Sequence of chain 2.L:
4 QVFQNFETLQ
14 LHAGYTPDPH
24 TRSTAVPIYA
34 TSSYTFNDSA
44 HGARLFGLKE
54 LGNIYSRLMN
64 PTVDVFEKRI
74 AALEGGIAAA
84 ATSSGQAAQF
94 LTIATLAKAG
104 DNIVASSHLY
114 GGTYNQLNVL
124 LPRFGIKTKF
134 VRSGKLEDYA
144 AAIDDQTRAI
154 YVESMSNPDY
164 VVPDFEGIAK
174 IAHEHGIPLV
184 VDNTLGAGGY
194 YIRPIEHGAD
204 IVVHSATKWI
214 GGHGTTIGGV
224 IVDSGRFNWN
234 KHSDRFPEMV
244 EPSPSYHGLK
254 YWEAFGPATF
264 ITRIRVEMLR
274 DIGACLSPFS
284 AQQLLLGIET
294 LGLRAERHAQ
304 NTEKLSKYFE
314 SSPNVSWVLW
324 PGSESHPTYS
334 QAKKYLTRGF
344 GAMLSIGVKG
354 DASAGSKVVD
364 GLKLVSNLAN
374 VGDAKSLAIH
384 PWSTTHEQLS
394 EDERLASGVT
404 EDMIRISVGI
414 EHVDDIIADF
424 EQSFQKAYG

The protein below binds the small molecule below.
Small molecule (SMILES): C=C/C(=N\Cc1c(COP(=O)(O)O)cnc(C)c1O)C(=O)O

Binding-site contacts:
Ligand atom N04 contacts residue LYS211 of chain 1.M at 3.5 Å (salt-bridge).
Ligand atom N11 contacts residue GLN92 of chain 1.M at 3.4 Å (h-bond).
Ligand atom C05 contacts residue LYS211 of chain 1.M at 3.5 Å.
Ligand atom C02 contacts residue TYR113 of chain 1.M at 3.5 Å (hydrophobic).
Ligand atom O16 contacts residue GLY88 of chain 1.M at 3.2 Å.
Ligand atom C03 contacts residue LYS211 of chain 1.M at 3.4 Å.
Ligand atom N11 contacts residue THR187 of chain 1.M at 3.7 Å.
Ligand atom O16 contacts residue SER208 of chain 1.M at 3.1 Å (h-bond).
Ligand atom O19 contacts residue SER87 of chain 1.M at 3.4 Å.
Ligand atom C12 contacts residue GLN92 of chain 1.M at 3.1 Å.
Ligand atom C12 contacts residue ASP185 of chain 1.M at 3.6 Å.
Ligand atom O18 contacts residue GLY88 of chain 1.M at 2.8 Å (h-bond).
Ligand atom O22 contacts residue ASN160 of chain 1.M at 3.1 Å (h-bond).
Ligand atom C06 contacts residue TYR113 of chain 1.M at 3.5 Å (hydrophobic).
Ligand atom N11 contacts residue ASP185 of chain 1.M at 2.7 Å (salt-bridge).
Ligand atom C21 contacts residue ARG408 of chain 1.M at 3.4 Å.
Ligand atom C09 contacts residue ASP185 of chain 1.M at 3.6 Å.
Ligand atom C14 contacts residue TYR113 of chain 1.M at 3.7 Å (hydrophobic).
Ligand atom C05 contacts residue TYR113 of chain 1.M at 3.6 Å (hydrophobic).
Ligand atom O18 contacts residue THR210 of chain 1.M at 2.8 Å (h-bond).
Ligand atom C02 contacts residue LYS211 of chain 1.M at 3.5 Å.
Ligand atom O18 contacts residue SER208 of chain 1.M at 2.6 Å (h-bond).
Ligand atom P17 contacts residue SER208 of chain 1.M at 3.4 Å.
Ligand atom O22 contacts residue ARG408 of chain 1.M at 2.5 Å (salt-bridge).
Ligand atom O20 contacts residue ARG60 of chain 2.L at 2.9 Å (salt-bridge).
Ligand atom O23 contacts residue ASN373 of chain 1.M at 3.3 Å (h-bond).
Ligand atom O08 contacts residue ASN160 of chain 1.M at 3.0 Å (h-bond).
Ligand atom P17 contacts residue GLY88 of chain 1.M at 3.4 Å.
Ligand atom O20 contacts residue TYR58 of chain 2.L at 2.5 Å (h-bond).
Ligand atom O19 contacts residue GLN89 of chain 1.M at 2.9 Å (h-bond).
Ligand atom O19 contacts residue GLY88 of chain 1.M at 3.1 Å (h-bond).
Ligand atom N04 contacts residue TYR113 of chain 1.M at 3.5 Å.
Ligand atom O16 contacts residue GLN89 of chain 1.M at 3.6 Å (h-bond).
Ligand atom P17 contacts residue TYR58 of chain 2.L at 3.6 Å.
Ligand atom O22 contacts residue TYR113 of chain 1.M at 3.6 Å.
Ligand atom C03 contacts residue TYR113 of chain 1.M at 3.4 Å (hydrophobic).
Ligand atom O22 contacts residue THR388 of chain 1.M at 3.4 Å.
Ligand atom O23 contacts residue ARG408 of chain 1.M at 3.1 Å (salt-bridge).
Ligand atom O19 contacts residue ARG60 of chain 2.L at 2.9 Å (salt-bridge).
Ligand atom C10 contacts residue ASP185 of chain 1.M at 3.5 Å.

Sequence of chain 1.M:
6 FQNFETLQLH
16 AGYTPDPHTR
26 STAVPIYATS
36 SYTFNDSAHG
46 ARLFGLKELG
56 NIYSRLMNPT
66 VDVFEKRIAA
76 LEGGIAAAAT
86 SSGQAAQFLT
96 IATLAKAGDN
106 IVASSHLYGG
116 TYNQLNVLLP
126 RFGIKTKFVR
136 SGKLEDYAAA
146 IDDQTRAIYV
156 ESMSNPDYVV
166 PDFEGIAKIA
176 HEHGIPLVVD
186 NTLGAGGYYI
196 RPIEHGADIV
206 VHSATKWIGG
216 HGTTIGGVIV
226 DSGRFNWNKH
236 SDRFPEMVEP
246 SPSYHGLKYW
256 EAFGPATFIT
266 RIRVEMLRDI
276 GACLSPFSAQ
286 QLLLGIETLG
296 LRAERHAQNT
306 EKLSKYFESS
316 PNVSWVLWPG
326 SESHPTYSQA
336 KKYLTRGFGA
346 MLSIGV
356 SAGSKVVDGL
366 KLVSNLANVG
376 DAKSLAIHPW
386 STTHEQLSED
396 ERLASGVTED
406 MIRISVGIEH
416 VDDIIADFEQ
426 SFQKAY